Sequence of chain 1.W:
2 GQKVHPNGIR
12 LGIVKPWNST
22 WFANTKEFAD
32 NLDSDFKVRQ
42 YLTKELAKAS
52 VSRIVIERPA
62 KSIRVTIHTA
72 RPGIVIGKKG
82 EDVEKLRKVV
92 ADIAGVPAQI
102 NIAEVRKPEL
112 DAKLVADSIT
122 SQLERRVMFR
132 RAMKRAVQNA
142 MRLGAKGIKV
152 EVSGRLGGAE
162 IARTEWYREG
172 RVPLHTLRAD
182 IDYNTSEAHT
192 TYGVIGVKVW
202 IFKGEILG

Binding-site contacts:
Ligand atom P contacts residue ARG132 of chain 1.W at 3.8 Å.
Ligand atom O5' contacts residue ARG136 of chain 1.W at 3.7 Å.
Ligand atom O2' contacts residue ARG994 of chain 1.J at 3.6 Å.
Ligand atom O3' contacts residue ARG136 of chain 1.W at 4.1 Å.
Ligand atom C3' contacts residue ARG132 of chain 1.W at 4.1 Å.
Ligand atom C5' contacts residue ARG132 of chain 1.W at 3.2 Å.
Ligand atom C4' contacts residue ARG132 of chain 1.W at 4.1 Å.
Ligand atom OP1 contacts residue ARG132 of chain 1.W at 3.4 Å (salt-bridge).
Ligand atom C5' contacts residue ARG136 of chain 1.W at 4.3 Å.
Ligand atom P contacts residue ARG136 of chain 1.W at 3.9 Å.
Ligand atom O5' contacts residue ARG132 of chain 1.W at 2.6 Å (salt-bridge).
Ligand atom OP1 contacts residue ARG136 of chain 1.W at 3.1 Å (salt-bridge).
Ligand atom OP2 contacts residue ARG132 of chain 1.W at 3.8 Å.

The small molecule below binds the protein below.
Small molecule (SMILES): O=c1ccn([C@@H]2O[C@H](CO[P](=O)(O)O[C@H]3[C@@H](O)[C@H](n4ccc(=O)[nH]c4=O)O[C@@H]3CO[P](=O)(O)O[C@H]3[C@@H](O)[C@H](n4ccc(=O)[nH]c4=O)O[C@@H]3COP(=O)=O)[C@@H](O)[C@H]2O)c(=O)[nH]1

Sequence of chain 1.J:
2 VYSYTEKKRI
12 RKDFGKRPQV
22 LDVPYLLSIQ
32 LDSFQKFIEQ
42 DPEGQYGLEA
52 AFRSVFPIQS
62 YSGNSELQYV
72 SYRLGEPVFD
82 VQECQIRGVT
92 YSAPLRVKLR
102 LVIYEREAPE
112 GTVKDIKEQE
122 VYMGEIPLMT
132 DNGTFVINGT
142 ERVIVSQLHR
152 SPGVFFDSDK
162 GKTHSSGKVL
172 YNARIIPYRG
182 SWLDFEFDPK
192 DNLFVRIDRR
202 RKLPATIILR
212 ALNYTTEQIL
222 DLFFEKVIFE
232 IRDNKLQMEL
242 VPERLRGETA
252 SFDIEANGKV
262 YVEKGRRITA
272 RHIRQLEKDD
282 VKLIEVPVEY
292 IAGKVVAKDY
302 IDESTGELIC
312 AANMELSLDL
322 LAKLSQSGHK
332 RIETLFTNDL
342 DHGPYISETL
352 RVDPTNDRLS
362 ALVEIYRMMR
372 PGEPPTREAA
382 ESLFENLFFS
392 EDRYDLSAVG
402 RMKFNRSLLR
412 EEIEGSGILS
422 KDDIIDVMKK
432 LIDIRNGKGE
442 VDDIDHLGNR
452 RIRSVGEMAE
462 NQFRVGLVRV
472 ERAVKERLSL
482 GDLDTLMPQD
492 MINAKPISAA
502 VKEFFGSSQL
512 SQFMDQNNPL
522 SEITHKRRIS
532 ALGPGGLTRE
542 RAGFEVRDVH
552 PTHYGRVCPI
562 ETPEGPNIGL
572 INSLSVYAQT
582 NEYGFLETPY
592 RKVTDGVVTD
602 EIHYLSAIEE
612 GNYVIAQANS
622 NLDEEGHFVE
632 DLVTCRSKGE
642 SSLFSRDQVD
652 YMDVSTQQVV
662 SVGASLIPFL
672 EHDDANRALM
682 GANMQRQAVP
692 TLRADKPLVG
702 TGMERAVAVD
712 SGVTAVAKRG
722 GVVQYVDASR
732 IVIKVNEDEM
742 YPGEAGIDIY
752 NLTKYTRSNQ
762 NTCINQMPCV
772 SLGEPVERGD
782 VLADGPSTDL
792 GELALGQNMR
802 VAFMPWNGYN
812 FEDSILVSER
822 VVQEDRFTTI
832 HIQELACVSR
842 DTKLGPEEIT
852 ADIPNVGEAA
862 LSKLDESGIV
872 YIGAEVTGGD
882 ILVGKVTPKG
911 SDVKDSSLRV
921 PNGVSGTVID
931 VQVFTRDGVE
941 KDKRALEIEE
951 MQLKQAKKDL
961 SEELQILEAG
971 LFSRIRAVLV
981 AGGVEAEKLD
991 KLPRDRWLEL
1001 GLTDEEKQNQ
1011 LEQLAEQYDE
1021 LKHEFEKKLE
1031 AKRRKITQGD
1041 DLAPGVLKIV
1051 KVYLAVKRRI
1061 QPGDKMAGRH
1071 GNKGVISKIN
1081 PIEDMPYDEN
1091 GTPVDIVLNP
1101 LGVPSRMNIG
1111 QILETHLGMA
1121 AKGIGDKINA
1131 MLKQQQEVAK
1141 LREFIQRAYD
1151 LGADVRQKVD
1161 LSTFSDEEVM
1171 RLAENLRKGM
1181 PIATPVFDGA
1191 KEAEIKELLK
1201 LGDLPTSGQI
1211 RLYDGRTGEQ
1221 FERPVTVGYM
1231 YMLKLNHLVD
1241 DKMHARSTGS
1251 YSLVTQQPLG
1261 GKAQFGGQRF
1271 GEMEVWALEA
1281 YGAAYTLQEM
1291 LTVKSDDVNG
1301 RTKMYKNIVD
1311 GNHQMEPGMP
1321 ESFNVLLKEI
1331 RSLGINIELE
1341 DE